Binding-site contacts:
Ligand atom CAH contacts residue ASN343 of chain 1.A at 4.4 Å.
Ligand atom CAI contacts residue ASP144 of chain 1.A at 4.0 Å.
Ligand atom OAL contacts residue SER234 of chain 1.A at 2.7 Å (h-bond).
Ligand atom CAI contacts residue ASN343 of chain 1.A at 3.7 Å.
Ligand atom CAA contacts residue ASP144 of chain 1.A at 3.9 Å.
Ligand atom CAO contacts residue ASN343 of chain 1.A at 4.0 Å.
Ligand atom CAA contacts residue VAL148 of chain 1.A at 4.4 Å (hydrophobic).
Ligand atom CAI contacts residue PHE224 of chain 1.A at 4.4 Å (hydrophobic).
Ligand atom CAB contacts residue VAL148 of chain 1.A at 4.2 Å (hydrophobic).
Ligand atom CAD contacts residue VAL145 of chain 1.A at 4.4 Å (hydrophobic).
Ligand atom OAL contacts residue PHE321 of chain 1.A at 4.3 Å.
Ligand atom CAE contacts residue ASN324 of chain 1.A at 4.1 Å.
Ligand atom OAM contacts residue ASP144 of chain 1.A at 2.2 Å (salt-bridge).
Ligand atom NAN contacts residue ASN343 of chain 1.A at 3.0 Å (h-bond).
Ligand atom OAK contacts residue SER234 of chain 1.A at 3.7 Å.
Ligand atom OAL contacts residue VAL145 of chain 1.A at 3.7 Å.
Ligand atom OAM contacts residue TYR347 of chain 1.A at 4.0 Å.
Ligand atom CAJ contacts residue ASP144 of chain 1.A at 3.5 Å.
Ligand atom CAG contacts residue ASN324 of chain 1.A at 3.9 Å.
Ligand atom CAD contacts residue SER234 of chain 1.A at 4.3 Å.
Ligand atom CAH contacts residue PHE224 of chain 1.A at 3.5 Å (hydrophobic).
Ligand atom CAB contacts residue VAL145 of chain 1.A at 3.6 Å (hydrophobic).
Ligand atom CAD contacts residue ASN324 of chain 1.A at 3.8 Å.
Ligand atom CAJ contacts residue ASN343 of chain 1.A at 3.5 Å.
Ligand atom CAH contacts residue TYR339 of chain 1.A at 3.4 Å (hydrophobic).
Ligand atom CAO contacts residue PHE224 of chain 1.A at 3.6 Å (hydrophobic).
Ligand atom CAG contacts residue TYR339 of chain 1.A at 3.6 Å (hydrophobic).
Ligand atom CAF contacts residue ASP144 of chain 1.A at 4.0 Å.
Ligand atom OAK contacts residue ASN324 of chain 1.A at 3.4 Å (h-bond).
Ligand atom CAC contacts residue SER234 of chain 1.A at 3.9 Å.
Ligand atom CAG contacts residue PHE224 of chain 1.A at 3.5 Å (hydrophobic).
Ligand atom NAN contacts residue ASP144 of chain 1.A at 4.2 Å.
Ligand atom OAM contacts residue ASN343 of chain 1.A at 3.5 Å (h-bond).
Ligand atom CAC contacts residue VAL145 of chain 1.A at 3.6 Å (hydrophobic).
Ligand atom CAA contacts residue VAL145 of chain 1.A at 4.2 Å (hydrophobic).

The protein below binds the small molecule below.
Small molecule (SMILES): CN[C@@H]1CCc2c(ccc(O)c2O)[C@H]1O

Sequence of chain 1.A:
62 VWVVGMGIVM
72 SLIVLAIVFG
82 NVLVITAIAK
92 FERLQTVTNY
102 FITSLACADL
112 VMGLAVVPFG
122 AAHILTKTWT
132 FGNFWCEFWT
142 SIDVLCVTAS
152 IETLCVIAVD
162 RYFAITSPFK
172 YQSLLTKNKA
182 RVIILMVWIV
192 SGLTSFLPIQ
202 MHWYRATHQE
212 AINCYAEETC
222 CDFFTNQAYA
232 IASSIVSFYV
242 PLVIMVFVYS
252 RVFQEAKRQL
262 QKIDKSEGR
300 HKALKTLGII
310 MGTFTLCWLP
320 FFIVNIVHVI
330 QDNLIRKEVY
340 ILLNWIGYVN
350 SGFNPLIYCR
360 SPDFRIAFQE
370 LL